Sequence of chain 1.C:
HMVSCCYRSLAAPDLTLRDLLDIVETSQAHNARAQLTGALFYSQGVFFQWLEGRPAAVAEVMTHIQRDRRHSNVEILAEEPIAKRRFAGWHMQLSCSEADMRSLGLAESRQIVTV

This protein binds this small molecule.
Small molecule (SMILES): CCCCCCCCCCCC[N+](C)(C)CC(=O)[O-]

Binding-site contacts:
Ligand atom CAK contacts residue LEU108 of chain 1.C at 4.2 Å (hydrophobic).
Ligand atom CAA contacts residue LEU106 of chain 1.C at 3.8 Å (hydrophobic).
Ligand atom CAQ contacts residue ARG20 of chain 1.C at 4.5 Å.
Ligand atom CAQ contacts residue LEU19 of chain 1.C at 3.5 Å (hydrophobic).
Ligand atom OAR contacts residue LEU19 of chain 1.C at 3.5 Å (h-bond).
Ligand atom CAH contacts residue LEU108 of chain 1.C at 4.4 Å (hydrophobic).
Ligand atom CAC contacts residue D9G1 of chain 1.L at 4.3 Å.
Ligand atom CAJ contacts residue LEU108 of chain 1.C at 3.8 Å (hydrophobic).
Ligand atom OAB contacts residue ARG20 of chain 1.C at 4.5 Å.
Ligand atom OAB contacts residue THR18 of chain 1.C at 3.7 Å.
Ligand atom CAM contacts residue LEU106 of chain 1.C at 4.0 Å (hydrophobic).
Ligand atom CAD contacts residue D9G1 of chain 1.L at 3.7 Å.
Ligand atom CAQ contacts residue THR18 of chain 1.C at 3.9 Å.
Ligand atom OAB contacts residue LEU106 of chain 1.C at 3.9 Å.
Ligand atom CAL contacts residue LEU106 of chain 1.C at 3.6 Å (hydrophobic).
Ligand atom OAR contacts residue ARG20 of chain 1.C at 3.7 Å.
Ligand atom OAB contacts residue LEU19 of chain 1.C at 2.7 Å (h-bond).
Ligand atom OAR contacts residue THR18 of chain 1.C at 3.8 Å.